The protein below binds the small molecule below.
Small molecule (SMILES): O=C(O)C(=O)CO

Sequence of chain 1.D:
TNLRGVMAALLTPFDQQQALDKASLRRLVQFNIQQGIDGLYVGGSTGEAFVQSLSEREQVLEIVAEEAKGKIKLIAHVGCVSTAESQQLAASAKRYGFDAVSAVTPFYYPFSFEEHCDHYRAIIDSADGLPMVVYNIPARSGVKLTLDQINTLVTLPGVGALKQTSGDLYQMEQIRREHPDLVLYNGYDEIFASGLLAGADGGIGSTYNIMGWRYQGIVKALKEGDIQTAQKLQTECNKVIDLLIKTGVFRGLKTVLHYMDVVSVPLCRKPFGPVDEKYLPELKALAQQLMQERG

Binding-site contacts:
Ligand atom C1 contacts residue THR48 of chain 1.D at 3.7 Å.
Ligand atom C3 contacts residue THR167 of chain 1.D at 4.3 Å.
Ligand atom C2 contacts residue THR48 of chain 1.D at 4.3 Å.
Ligand atom O1 contacts residue SER47 of chain 1.D at 3.3 Å (h-bond).
Ligand atom O1 contacts residue LYS165 of chain 1.D at 3.6 Å.
Ligand atom C1 contacts residue SER47 of chain 1.D at 3.5 Å.
Ligand atom O4 contacts residue ILE139 of chain 1.D at 4.0 Å.
Ligand atom O4 contacts residue THR167 of chain 1.D at 3.6 Å.
Ligand atom O2 contacts residue GLY46 of chain 1.D at 3.5 Å.
Ligand atom C1 contacts residue GLY46 of chain 1.D at 4.1 Å.
Ligand atom C2 contacts residue ALA11 of chain 1.D at 3.9 Å (hydrophobic).
Ligand atom C3 contacts residue LYS165 of chain 1.D at 2.5 Å.
Ligand atom C2 contacts residue TYR43 of chain 1.D at 4.0 Å (hydrophobic).
Ligand atom C2 contacts residue TYR137 of chain 1.D at 3.6 Å (hydrophobic).
Ligand atom O4 contacts residue TYR137 of chain 1.D at 2.6 Å (h-bond).
Ligand atom O4 contacts residue LYS165 of chain 1.D at 3.1 Å (salt-bridge).
Ligand atom C2 contacts residue LYS165 of chain 1.D at 1.5 Å.
Ligand atom O1 contacts residue TYR137 of chain 1.D at 4.3 Å.
Ligand atom O1 contacts residue GLY46 of chain 1.D at 3.9 Å.
Ligand atom O2 contacts residue THR48 of chain 1.D at 4.0 Å.
Ligand atom C1 contacts residue TYR43 of chain 1.D at 3.8 Å (hydrophobic).
Ligand atom O2 contacts residue SER47 of chain 1.D at 2.8 Å (h-bond).
Ligand atom C1 contacts residue ALA11 of chain 1.D at 4.1 Å (hydrophobic).
Ligand atom C1 contacts residue TYR137 of chain 1.D at 3.5 Å (hydrophobic).
Ligand atom O2 contacts residue TYR137 of chain 1.D at 3.0 Å (h-bond).
Ligand atom C1 contacts residue LYS165 of chain 1.D at 2.6 Å.
Ligand atom C2 contacts residue ILE206 of chain 1.D at 4.0 Å (hydrophobic).
Ligand atom O2 contacts residue TYR43 of chain 1.D at 3.4 Å.
Ligand atom O1 contacts residue THR48 of chain 1.D at 2.7 Å (h-bond).
Ligand atom O1 contacts residue ALA11 of chain 1.D at 3.6 Å.
Ligand atom C3 contacts residue THR48 of chain 1.D at 4.2 Å.
Ligand atom O2 contacts residue LYS165 of chain 1.D at 2.9 Å (salt-bridge).
Ligand atom C3 contacts residue TYR137 of chain 1.D at 3.5 Å (hydrophobic).